This protein binds this small molecule.
Small molecule (SMILES): Nc1ccc(S)cc1F

Binding-site contacts:
Ligand atom C6 contacts residue CYS112 of chain 1.A at 3.1 Å (hydrophobic).
Ligand atom F1 contacts residue LEU171 of chain 1.A at 3.2 Å.
Ligand atom C6 contacts residue GLY172 of chain 1.A at 4.1 Å.
Ligand atom N1 contacts residue ALA170 of chain 1.A at 3.7 Å.
Ligand atom F1 contacts residue GLY172 of chain 1.A at 3.3 Å.
Ligand atom C4 contacts residue ALA170 of chain 1.A at 3.6 Å (hydrophobic).
Ligand atom C1 contacts residue LYS174 of chain 1.A at 3.7 Å.
Ligand atom S1 contacts residue ILE111 of chain 1.A at 4.1 Å.
Ligand atom S1 contacts residue CYS112 of chain 1.A at 2.0 Å (h-bond).
Ligand atom C5 contacts residue GLY172 of chain 1.A at 3.1 Å.
Ligand atom F1 contacts residue ALA170 of chain 1.A at 3.2 Å.
Ligand atom C1 contacts residue CYS112 of chain 1.A at 4.4 Å (hydrophobic).
Ligand atom C5 contacts residue ALA170 of chain 1.A at 3.8 Å (hydrophobic).
Ligand atom C3 contacts residue ALA170 of chain 1.A at 4.1 Å (hydrophobic).
Ligand atom F1 contacts residue LYS174 of chain 1.A at 4.4 Å.
Ligand atom C2 contacts residue LYS174 of chain 1.A at 3.5 Å.
Ligand atom C6 contacts residue LYS174 of chain 1.A at 4.4 Å.
Ligand atom C4 contacts residue LEU171 of chain 1.A at 4.1 Å (hydrophobic).
Ligand atom F1 contacts residue ARG184 of chain 1.A at 3.3 Å.
Ligand atom C3 contacts residue LYS174 of chain 1.A at 4.0 Å.
Ligand atom C5 contacts residue LEU171 of chain 1.A at 4.0 Å (hydrophobic).
Ligand atom N1 contacts residue LYS174 of chain 1.A at 4.0 Å.
Ligand atom C4 contacts residue LYS174 of chain 1.A at 4.4 Å.
Ligand atom C5 contacts residue CYS112 of chain 1.A at 3.3 Å (hydrophobic).
Ligand atom C4 contacts residue GLY172 of chain 1.A at 3.5 Å.

Sequence of chain 1.A:
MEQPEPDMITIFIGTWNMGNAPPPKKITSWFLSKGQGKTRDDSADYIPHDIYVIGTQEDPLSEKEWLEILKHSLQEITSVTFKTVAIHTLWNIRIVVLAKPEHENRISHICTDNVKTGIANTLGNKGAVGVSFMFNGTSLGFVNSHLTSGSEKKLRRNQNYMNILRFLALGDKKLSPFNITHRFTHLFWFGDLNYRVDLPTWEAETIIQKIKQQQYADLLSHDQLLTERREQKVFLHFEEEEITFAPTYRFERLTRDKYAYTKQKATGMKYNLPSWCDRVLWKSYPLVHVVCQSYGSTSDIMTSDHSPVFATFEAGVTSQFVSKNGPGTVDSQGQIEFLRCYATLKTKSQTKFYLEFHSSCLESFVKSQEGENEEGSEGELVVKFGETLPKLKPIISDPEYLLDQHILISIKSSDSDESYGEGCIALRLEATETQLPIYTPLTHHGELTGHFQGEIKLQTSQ